Binding-site contacts:
Ligand atom O7 contacts residue ASN19 of chain 1.C at 3.8 Å.
Ligand atom C3 contacts residue ASN19 of chain 1.C at 3.8 Å.
Ligand atom C6 contacts residue GLY40 of chain 1.D at 3.7 Å.
Ligand atom C1 contacts residue GLN35 of chain 1.D at 4.3 Å.
Ligand atom C2 contacts residue ASN19 of chain 1.C at 2.4 Å.
Ligand atom O6 contacts residue LEU37 of chain 1.D at 3.5 Å.
Ligand atom O6 contacts residue GLY40 of chain 1.D at 2.9 Å (h-bond).
Ligand atom C7 contacts residue SCN1 of chain 1.S at 3.7 Å.
Ligand atom O6 contacts residue ASN19 of chain 1.C at 4.4 Å.
Ligand atom C8 contacts residue SCN1 of chain 1.S at 3.4 Å.
Ligand atom C7 contacts residue ASN19 of chain 1.C at 3.5 Å.
Ligand atom O5 contacts residue ASN19 of chain 1.C at 2.3 Å (h-bond).
Ligand atom C1 contacts residue ASN19 of chain 1.C at 1.4 Å.
Ligand atom O7 contacts residue SCN1 of chain 1.S at 3.6 Å.
Ligand atom C1 contacts residue LEU37 of chain 1.D at 4.4 Å (hydrophobic).
Ligand atom O5 contacts residue LEU37 of chain 1.D at 3.7 Å.
Ligand atom N2 contacts residue ASN19 of chain 1.C at 2.9 Å (h-bond).
Ligand atom C5 contacts residue ASN19 of chain 1.C at 3.6 Å.
Ligand atom C4 contacts residue ASN19 of chain 1.C at 4.2 Å.

Sequence of chain 1.C:
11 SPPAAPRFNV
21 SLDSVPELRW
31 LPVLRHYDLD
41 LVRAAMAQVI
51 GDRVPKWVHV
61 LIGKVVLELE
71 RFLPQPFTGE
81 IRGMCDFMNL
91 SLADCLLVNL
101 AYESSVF

Sequence of chain 1.D:
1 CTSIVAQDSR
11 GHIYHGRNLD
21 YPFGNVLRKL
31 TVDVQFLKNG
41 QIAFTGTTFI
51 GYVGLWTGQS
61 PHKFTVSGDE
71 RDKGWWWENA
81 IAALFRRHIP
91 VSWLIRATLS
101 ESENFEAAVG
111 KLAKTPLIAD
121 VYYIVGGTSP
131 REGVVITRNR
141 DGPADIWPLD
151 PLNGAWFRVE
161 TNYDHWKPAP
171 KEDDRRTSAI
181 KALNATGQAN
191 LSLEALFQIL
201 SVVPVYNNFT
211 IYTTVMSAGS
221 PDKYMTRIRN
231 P

The protein below binds the small molecule below.
Small molecule (SMILES): CC(=O)N[C@@H]1[C@@H](O)[C@H](O)[C@@H](CO)O[C@H]1O